Sequence of chain 3.A:
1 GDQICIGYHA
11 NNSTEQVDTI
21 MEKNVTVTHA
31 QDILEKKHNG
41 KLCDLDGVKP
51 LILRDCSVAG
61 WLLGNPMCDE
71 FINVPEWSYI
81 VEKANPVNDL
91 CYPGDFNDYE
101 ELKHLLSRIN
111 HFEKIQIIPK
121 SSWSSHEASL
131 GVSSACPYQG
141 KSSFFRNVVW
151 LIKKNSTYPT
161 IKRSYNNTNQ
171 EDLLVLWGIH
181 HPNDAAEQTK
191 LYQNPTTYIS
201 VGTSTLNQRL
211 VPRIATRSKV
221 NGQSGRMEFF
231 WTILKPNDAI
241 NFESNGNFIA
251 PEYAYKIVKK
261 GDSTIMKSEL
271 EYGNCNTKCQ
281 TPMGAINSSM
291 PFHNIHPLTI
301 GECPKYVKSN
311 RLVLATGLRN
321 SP

Sequence of chain 3.D:
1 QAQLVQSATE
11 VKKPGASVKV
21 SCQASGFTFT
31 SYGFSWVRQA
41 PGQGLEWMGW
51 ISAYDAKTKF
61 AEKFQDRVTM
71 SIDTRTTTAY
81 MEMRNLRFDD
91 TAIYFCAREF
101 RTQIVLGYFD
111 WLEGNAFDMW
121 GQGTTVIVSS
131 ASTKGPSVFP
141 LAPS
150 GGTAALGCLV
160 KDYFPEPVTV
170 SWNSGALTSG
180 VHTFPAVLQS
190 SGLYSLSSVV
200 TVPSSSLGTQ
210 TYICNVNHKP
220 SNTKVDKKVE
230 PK

Binding-site contacts:
Ligand atom O6 contacts residue THR277 of chain 3.A at 4.1 Å.
Ligand atom O6 contacts residue ASN287 of chain 3.A at 4.5 Å.
Ligand atom C4 contacts residue ASN287 of chain 3.A at 4.3 Å.
Ligand atom C6 contacts residue ASN276 of chain 3.A at 3.7 Å.
Ligand atom O5 contacts residue ASN287 of chain 3.A at 2.5 Å (h-bond).
Ligand atom C5 contacts residue ASN276 of chain 3.A at 3.4 Å.
Ligand atom C4 contacts residue ASN276 of chain 3.A at 3.8 Å.
Ligand atom C3 contacts residue ASN276 of chain 3.A at 3.6 Å.
Ligand atom O7 contacts residue ASP1 of chain 3.C at 4.1 Å.
Ligand atom O6 contacts residue LYS278 of chain 3.A at 3.7 Å.
Ligand atom C7 contacts residue ASN287 of chain 3.A at 3.3 Å.
Ligand atom C3 contacts residue ASN287 of chain 3.A at 3.8 Å.
Ligand atom C2 contacts residue ASP1 of chain 3.C at 3.4 Å.
Ligand atom O5 contacts residue ASN276 of chain 3.A at 3.4 Å (h-bond).
Ligand atom C7 contacts residue GLN27 of chain 3.C at 3.5 Å.
Ligand atom C1 contacts residue ASN287 of chain 3.A at 1.4 Å.
Ligand atom O7 contacts residue GLU62 of chain 3.D at 4.4 Å.
Ligand atom N2 contacts residue ASP1 of chain 3.C at 3.8 Å.
Ligand atom O4 contacts residue ASN276 of chain 3.A at 2.9 Å (h-bond).
Ligand atom C4 contacts residue ASP1 of chain 3.C at 3.5 Å.
Ligand atom C8 contacts residue ASN287 of chain 3.A at 4.3 Å.
Ligand atom C8 contacts residue ASN276 of chain 3.A at 3.9 Å.
Ligand atom N2 contacts residue ASN276 of chain 3.A at 3.8 Å.
Ligand atom C5 contacts residue THR277 of chain 3.A at 4.4 Å.
Ligand atom C2 contacts residue ASN287 of chain 3.A at 2.5 Å.
Ligand atom O5 contacts residue THR277 of chain 3.A at 4.2 Å.
Ligand atom C1 contacts residue ASP1 of chain 3.C at 3.6 Å.
Ligand atom O6 contacts residue ASN276 of chain 3.A at 4.0 Å.
Ligand atom C5 contacts residue ASN287 of chain 3.A at 3.7 Å.
Ligand atom O5 contacts residue ASP1 of chain 3.C at 3.9 Å.
Ligand atom C3 contacts residue ASP1 of chain 3.C at 3.2 Å.
Ligand atom O3 contacts residue ASP1 of chain 3.C at 2.6 Å (salt-bridge).
Ligand atom C7 contacts residue ASP1 of chain 3.C at 4.5 Å.
Ligand atom O7 contacts residue ASN287 of chain 3.A at 3.6 Å (h-bond).
Ligand atom C1 contacts residue ASN276 of chain 3.A at 3.0 Å.
Ligand atom O4 contacts residue ASP1 of chain 3.C at 4.3 Å.
Ligand atom O7 contacts residue GLN27 of chain 3.C at 2.7 Å (h-bond).
Ligand atom C2 contacts residue ASN276 of chain 3.A at 3.6 Å.
Ligand atom C8 contacts residue GLN27 of chain 3.C at 3.8 Å.
Ligand atom N2 contacts residue ASN287 of chain 3.A at 2.8 Å (h-bond).

Sequence of chain 3.C:
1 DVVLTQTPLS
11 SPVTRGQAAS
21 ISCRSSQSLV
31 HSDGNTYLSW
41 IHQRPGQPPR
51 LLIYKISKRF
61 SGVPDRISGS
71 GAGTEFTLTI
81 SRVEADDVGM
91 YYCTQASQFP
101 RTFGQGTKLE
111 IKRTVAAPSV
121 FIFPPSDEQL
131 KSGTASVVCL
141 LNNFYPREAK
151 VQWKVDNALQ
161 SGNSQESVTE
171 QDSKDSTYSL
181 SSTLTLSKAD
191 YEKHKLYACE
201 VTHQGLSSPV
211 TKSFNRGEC

The small molecule below binds the protein below.
Small molecule (SMILES): CC(=O)N[C@H]1[C@H](O[C@H]2[C@H](O)[C@@H](NC(C)=O)CO[C@@H]2CO)O[C@H](CO)[C@@H](O)[C@@H]1O